Sequence of chain 2.A:
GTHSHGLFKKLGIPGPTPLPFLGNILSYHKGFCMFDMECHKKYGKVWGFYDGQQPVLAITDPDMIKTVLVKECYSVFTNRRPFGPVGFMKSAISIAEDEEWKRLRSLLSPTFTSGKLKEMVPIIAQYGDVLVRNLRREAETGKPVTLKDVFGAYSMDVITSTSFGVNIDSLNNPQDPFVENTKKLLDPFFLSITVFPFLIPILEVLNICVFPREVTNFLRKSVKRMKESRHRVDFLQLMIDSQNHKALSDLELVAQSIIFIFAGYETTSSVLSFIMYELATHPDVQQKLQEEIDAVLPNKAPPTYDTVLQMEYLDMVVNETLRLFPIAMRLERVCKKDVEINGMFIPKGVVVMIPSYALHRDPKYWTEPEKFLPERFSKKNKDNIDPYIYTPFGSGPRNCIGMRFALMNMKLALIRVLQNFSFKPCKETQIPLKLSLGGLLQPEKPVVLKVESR

A protein and the small-molecule ligand that binds it are described below.
Small molecule (SMILES): CC(C)(C)OC(=O)N[C@H](Cc1ccncc1)C(=O)NCc1ccc2-c3ccccn3->[Ir+]34(c5ccccc5-c5ccc6ccccc6n->35)(c3ccccc3-c3ccc5ccccc5n->43)<-n2c1

Binding-site contacts:
Ligand atom C20 contacts residue ILE100 of chain 2.A at 3.0 Å (hydrophobic).
Ligand atom C17 contacts residue ILE100 of chain 2.A at 3.0 Å (hydrophobic).
Ligand atom C42 contacts residue PHE200 of chain 2.A at 3.4 Å (hydrophobic).
Ligand atom C64 contacts residue ARG85 of chain 2.A at 3.3 Å.
Ligand atom C11 contacts residue ILE100 of chain 2.A at 3.3 Å (hydrophobic).
Ligand atom C44 contacts residue LEU191 of chain 2.A at 3.4 Å (hydrophobic).
Ligand atom C35 contacts residue PHE200 of chain 2.A at 3.3 Å (hydrophobic).
Ligand atom C41 contacts residue VAL91 of chain 2.A at 3.3 Å (hydrophobic).
Ligand atom C30 contacts residue PHE200 of chain 2.A at 3.6 Å (hydrophobic).
Ligand atom C24 contacts residue PHE284 of chain 2.A at 3.8 Å (hydrophobic).
Ligand atom C39 contacts residue GLY89 of chain 2.A at 3.8 Å.
Ligand atom C65 contacts residue HEM1 of chain 2.B at 3.1 Å.
Ligand atom C25 contacts residue PHE284 of chain 2.A at 3.7 Å (hydrophobic).
Ligand atom C09 contacts residue GLY89 of chain 2.A at 3.8 Å.
Ligand atom C40 contacts residue PRO90 of chain 2.A at 2.8 Å (hydrophobic).
Ligand atom C45 contacts residue LEU191 of chain 2.A at 3.0 Å (hydrophobic).
Ligand atom O51 contacts residue GLU288 of chain 2.A at 3.5 Å (salt-bridge).
Ligand atom N59 contacts residue HEM1 of chain 2.B at 2.0 Å.
Ligand atom C12 contacts residue PHE88 of chain 2.A at 3.7 Å (hydrophobic).
Ligand atom C41 contacts residue GLY89 of chain 2.A at 2.8 Å.
Ligand atom C58 contacts residue ALA285 of chain 2.A at 3.5 Å (hydrophobic).
Ligand atom C39 contacts residue PRO90 of chain 2.A at 3.3 Å (hydrophobic).
Ligand atom C40 contacts residue VAL91 of chain 2.A at 3.0 Å (hydrophobic).
Ligand atom C06 contacts residue ILE100 of chain 2.A at 3.8 Å (hydrophobic).
Ligand atom C58 contacts residue HEM1 of chain 2.B at 3.0 Å.
Ligand atom C43 contacts residue PHE200 of chain 2.A at 2.8 Å (hydrophobic).
Ligand atom C16 contacts residue ILE281 of chain 2.A at 2.8 Å (hydrophobic).
Ligand atom C32 contacts residue PHE200 of chain 2.A at 3.8 Å (hydrophobic).
Ligand atom C31 contacts residue GLY89 of chain 2.A at 2.8 Å.
Ligand atom C40 contacts residue GLY89 of chain 2.A at 2.8 Å.
Ligand atom C61 contacts residue THR289 of chain 2.A at 3.5 Å.
Ligand atom C57 contacts residue ALA285 of chain 2.A at 3.5 Å (hydrophobic).
Ligand atom C12 contacts residue ILE100 of chain 2.A at 3.4 Å (hydrophobic).
Ligand atom C60 contacts residue HEM1 of chain 2.B at 2.9 Å.
Ligand atom C28 contacts residue GLY89 of chain 2.A at 3.3 Å.
Ligand atom C24 contacts residue PHE221 of chain 2.A at 3.2 Å (hydrophobic).
Ligand atom C44 contacts residue PHE200 of chain 2.A at 3.0 Å (hydrophobic).
Ligand atom C20 contacts residue ILE281 of chain 2.A at 3.2 Å (hydrophobic).
Ligand atom C25 contacts residue PHE221 of chain 2.A at 3.2 Å (hydrophobic).
Ligand atom C08 contacts residue ILE100 of chain 2.A at 3.4 Å (hydrophobic).